A protein and the small-molecule ligand that binds it are described below.
Small molecule (SMILES): CC1O[Co]23(<-n4ccccc4)<-O4[Co]56([O])(<-n7ccccc7)<-O2[Co]2([O])(<-n7ccccc7)(<-O5[Co]4([O])(<-n4ccccc4)(<-O32)OC(CCNC(=O)CCCC[C@@H]2SC[C@@H]3NC(=O)N[C@@H]32)O6)O1

Binding-site contacts:
Ligand atom N03 contacts residue ASP128 of chain 2.A at 2.9 Å (salt-bridge).
Ligand atom C25 contacts residue ASN49 of chain 2.A at 3.4 Å.
Ligand atom O04 contacts residue SER27 of chain 2.A at 2.7 Å (h-bond).
Ligand atom S01 contacts residue TRP79 of chain 2.A at 3.6 Å.
Ligand atom N01 contacts residue SER88 of chain 2.A at 3.0 Å (h-bond).
Ligand atom C13 contacts residue TYR43 of chain 2.A at 3.5 Å (hydrophobic).
Ligand atom C13 contacts residue SER27 of chain 2.A at 3.7 Å.
Ligand atom O04 contacts residue ASN23 of chain 2.A at 3.0 Å (h-bond).
Ligand atom C05 contacts residue ASN49 of chain 2.A at 3.6 Å.
Ligand atom C28 contacts residue OL31 of chain 4.B at 3.5 Å.
Ligand atom C41 contacts residue ALA121 of chain 2.A at 3.3 Å (hydrophobic).
Ligand atom C43 contacts residue TYR112 of chain 2.A at 3.4 Å (hydrophobic).
Ligand atom O01 contacts residue GLY48 of chain 2.A at 3.6 Å.
Ligand atom C43 contacts residue SER122 of chain 2.A at 3.7 Å.
Ligand atom C42 contacts residue SER122 of chain 2.A at 3.5 Å.
Ligand atom C08 contacts residue SER45 of chain 2.A at 3.4 Å.
Ligand atom S01 contacts residue THR90 of chain 2.A at 3.3 Å (h-bond).
Ligand atom O11 contacts residue OL31 of chain 4.B at 2.3 Å.
Ligand atom C10 contacts residue TRP108 of chain 2.A at 3.4 Å (hydrophobic).
Ligand atom C42 contacts residue ALA121 of chain 2.A at 3.4 Å (hydrophobic).
Ligand atom C44 contacts residue TYR112 of chain 2.A at 3.7 Å (hydrophobic).
Ligand atom O04 contacts residue TYR43 of chain 2.A at 2.7 Å (h-bond).
Ligand atom C19 contacts residue THR114 of chain 2.A at 3.7 Å.
Ligand atom C18 contacts residue TYR112 of chain 2.A at 3.3 Å (hydrophobic).
Ligand atom C17 contacts residue OL31 of chain 4.B at 2.3 Å.
Ligand atom C24 contacts residue ASN49 of chain 2.A at 3.5 Å.
Ligand atom O10 contacts residue OL31 of chain 4.B at 3.5 Å (h-bond).
Ligand atom C19 contacts residue TYR112 of chain 2.A at 3.6 Å (hydrophobic).
Ligand atom C19 contacts residue ALA121 of chain 2.A at 3.4 Å (hydrophobic).
Ligand atom O09 contacts residue TYR112 of chain 2.A at 3.1 Å (h-bond).
Ligand atom N02 contacts residue VAL47 of chain 2.A at 3.6 Å.
Ligand atom C01 contacts residue ASN49 of chain 2.A at 3.7 Å.
Ligand atom C20 contacts residue ALA121 of chain 2.A at 2.8 Å (hydrophobic).
Ligand atom N02 contacts residue SER45 of chain 2.A at 3.0 Å (h-bond).
Ligand atom N06 contacts residue OL31 of chain 4.B at 3.3 Å.
Ligand atom C05 contacts residue TRP79 of chain 2.A at 3.6 Å (hydrophobic).
Ligand atom C16 contacts residue OL31 of chain 4.B at 2.7 Å.
Ligand atom C02 contacts residue SER88 of chain 2.A at 3.6 Å.
Ligand atom C21 contacts residue ALA121 of chain 2.A at 3.5 Å (hydrophobic).
Ligand atom O01 contacts residue ASN49 of chain 2.A at 2.8 Å (h-bond).

Sequence of chain 2.A:
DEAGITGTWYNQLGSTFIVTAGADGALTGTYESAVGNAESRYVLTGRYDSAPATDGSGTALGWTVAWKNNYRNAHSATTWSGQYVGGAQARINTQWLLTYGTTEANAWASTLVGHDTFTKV

Sequence of chain 4.A:
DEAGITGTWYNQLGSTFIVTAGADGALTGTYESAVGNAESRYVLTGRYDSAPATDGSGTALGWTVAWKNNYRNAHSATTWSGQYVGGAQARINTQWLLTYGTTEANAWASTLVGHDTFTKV